Binding-site contacts:
Ligand atom N2 contacts residue ASN19 of chain 39.Z at 4.0 Å.
Ligand atom C6 contacts residue ASN19 of chain 39.Z at 4.1 Å.
Ligand atom C2 contacts residue ASN19 of chain 39.Z at 3.4 Å.
Ligand atom O5 contacts residue ASN19 of chain 39.Z at 2.2 Å (h-bond).
Ligand atom O7 contacts residue ASN19 of chain 39.Z at 4.5 Å.
Ligand atom C5 contacts residue ASN19 of chain 39.Z at 3.4 Å.
Ligand atom C1 contacts residue ASN19 of chain 39.Z at 1.9 Å.
Ligand atom O6 contacts residue ASN19 of chain 39.Z at 4.5 Å.
Ligand atom C3 contacts residue ASN19 of chain 39.Z at 4.4 Å.

Sequence of chain 39.Z:
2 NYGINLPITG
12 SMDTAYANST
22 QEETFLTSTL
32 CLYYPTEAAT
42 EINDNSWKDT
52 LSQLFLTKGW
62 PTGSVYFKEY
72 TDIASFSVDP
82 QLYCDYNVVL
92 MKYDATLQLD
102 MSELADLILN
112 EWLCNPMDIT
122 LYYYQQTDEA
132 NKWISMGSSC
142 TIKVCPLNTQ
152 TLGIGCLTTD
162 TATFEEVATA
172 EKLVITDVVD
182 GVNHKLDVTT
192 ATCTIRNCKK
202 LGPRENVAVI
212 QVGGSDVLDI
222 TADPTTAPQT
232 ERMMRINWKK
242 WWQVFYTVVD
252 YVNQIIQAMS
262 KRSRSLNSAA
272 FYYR

This small molecule binds to this protein.
Small molecule (SMILES): CC(=O)N[C@H]1[C@H](O[C@H]2[C@H](O)[C@@H](NC(C)=O)CO[C@@H]2CO)O[C@H](CO)[C@@H](O)[C@@H]1O